Binding-site contacts:
Ligand atom O7 contacts residue GLY198 of chain 1.A at 3.2 Å (h-bond).
Ligand atom O7 contacts residue ASN267 of chain 1.A at 3.8 Å.
Ligand atom C6 contacts residue GLN235 of chain 1.A at 4.5 Å.
Ligand atom C8 contacts residue ALA233 of chain 1.A at 3.9 Å (hydrophobic).
Ligand atom C3 contacts residue SER199 of chain 1.A at 4.1 Å.
Ligand atom O5 contacts residue SER199 of chain 1.A at 3.9 Å.
Ligand atom C1 contacts residue SER199 of chain 1.A at 4.4 Å.
Ligand atom C4 contacts residue SER199 of chain 1.A at 3.7 Å.
Ligand atom O5 contacts residue GLY200 of chain 1.A at 4.1 Å.
Ligand atom N2 contacts residue GLY198 of chain 1.A at 4.0 Å.
Ligand atom O5 contacts residue GLY198 of chain 1.A at 4.3 Å.
Ligand atom C2 contacts residue SER199 of chain 1.A at 3.8 Å.
Ligand atom N2 contacts residue ALA233 of chain 1.A at 4.4 Å.
Ligand atom N2 contacts residue ASN267 of chain 1.A at 2.8 Å (h-bond).
Ligand atom O5 contacts residue GLN235 of chain 1.A at 4.2 Å.
Ligand atom C2 contacts residue GLY198 of chain 1.A at 3.9 Å.
Ligand atom O5 contacts residue ASN267 of chain 1.A at 2.4 Å (h-bond).
Ligand atom C1 contacts residue GLY198 of chain 1.A at 3.8 Å.
Ligand atom C7 contacts residue SER199 of chain 1.A at 4.5 Å.
Ligand atom O7 contacts residue VAL197 of chain 1.A at 4.4 Å.
Ligand atom O6 contacts residue GLN235 of chain 1.A at 3.3 Å (h-bond).
Ligand atom C5 contacts residue ASN267 of chain 1.A at 3.6 Å.
Ligand atom C3 contacts residue ASN267 of chain 1.A at 3.8 Å.
Ligand atom C2 contacts residue ASN267 of chain 1.A at 2.4 Å.
Ligand atom C6 contacts residue GLY200 of chain 1.A at 4.1 Å.
Ligand atom C4 contacts residue ASN267 of chain 1.A at 4.2 Å.
Ligand atom C7 contacts residue ASN267 of chain 1.A at 3.5 Å.
Ligand atom O7 contacts residue SER199 of chain 1.A at 3.5 Å.
Ligand atom O3 contacts residue SER199 of chain 1.A at 4.1 Å.
Ligand atom C8 contacts residue VAL197 of chain 1.A at 3.9 Å (hydrophobic).
Ligand atom C5 contacts residue SER199 of chain 1.A at 4.3 Å.
Ligand atom C7 contacts residue VAL197 of chain 1.A at 4.3 Å (hydrophobic).
Ligand atom C7 contacts residue GLY198 of chain 1.A at 3.7 Å.
Ligand atom C1 contacts residue ASN267 of chain 1.A at 1.4 Å.

The small molecule below binds the protein below.
Small molecule (SMILES): CC(=O)N[C@@H]1[C@@H](O)[C@H](O)[C@@H](CO)O[C@H]1O

Sequence of chain 1.A:
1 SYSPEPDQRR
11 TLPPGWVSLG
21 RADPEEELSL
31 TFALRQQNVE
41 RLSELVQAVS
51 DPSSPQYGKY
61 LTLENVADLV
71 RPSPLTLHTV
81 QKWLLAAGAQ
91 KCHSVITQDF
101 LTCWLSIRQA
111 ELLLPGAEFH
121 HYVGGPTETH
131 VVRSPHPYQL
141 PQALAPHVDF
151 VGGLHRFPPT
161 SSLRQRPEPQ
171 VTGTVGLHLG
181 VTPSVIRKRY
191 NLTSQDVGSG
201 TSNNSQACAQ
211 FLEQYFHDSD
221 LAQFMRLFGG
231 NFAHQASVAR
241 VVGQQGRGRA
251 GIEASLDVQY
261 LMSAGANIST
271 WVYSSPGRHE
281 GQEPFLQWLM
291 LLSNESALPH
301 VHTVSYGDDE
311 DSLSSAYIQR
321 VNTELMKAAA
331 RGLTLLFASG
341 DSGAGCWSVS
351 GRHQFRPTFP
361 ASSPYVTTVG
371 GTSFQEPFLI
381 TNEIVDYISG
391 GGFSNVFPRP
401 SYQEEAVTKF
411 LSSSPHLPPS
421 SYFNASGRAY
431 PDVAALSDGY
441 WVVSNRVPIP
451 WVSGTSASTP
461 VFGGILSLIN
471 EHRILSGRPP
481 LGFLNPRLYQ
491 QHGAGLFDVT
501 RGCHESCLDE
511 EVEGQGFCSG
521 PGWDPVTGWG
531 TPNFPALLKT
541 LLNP